Sequence of chain 1.A:
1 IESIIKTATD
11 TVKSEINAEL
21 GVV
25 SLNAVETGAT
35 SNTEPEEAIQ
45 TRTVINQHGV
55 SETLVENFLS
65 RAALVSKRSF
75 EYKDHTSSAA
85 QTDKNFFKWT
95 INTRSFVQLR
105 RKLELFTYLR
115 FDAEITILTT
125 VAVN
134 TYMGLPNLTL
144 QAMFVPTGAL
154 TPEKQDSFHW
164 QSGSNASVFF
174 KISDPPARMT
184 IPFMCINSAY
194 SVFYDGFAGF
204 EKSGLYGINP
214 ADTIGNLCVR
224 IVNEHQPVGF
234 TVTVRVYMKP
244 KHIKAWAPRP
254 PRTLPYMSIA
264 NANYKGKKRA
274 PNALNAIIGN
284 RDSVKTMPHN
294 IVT

A small-molecule ligand and the protein it binds are described below.
Small molecule (SMILES): CC(=O)N[C@@H]1[C@@H](O)[C@H](O[C@@H]2O[C@H](CO[C@]3(C(=O)O)C[C@H](O)[C@@H](NC(C)=O)[C@H]([C@H](O)[C@H](O)CO)O3)[C@H](O)[C@H](O)[C@H]2O)[C@@H](CO)O[C@H]1O

Sequence of chain 1.B:
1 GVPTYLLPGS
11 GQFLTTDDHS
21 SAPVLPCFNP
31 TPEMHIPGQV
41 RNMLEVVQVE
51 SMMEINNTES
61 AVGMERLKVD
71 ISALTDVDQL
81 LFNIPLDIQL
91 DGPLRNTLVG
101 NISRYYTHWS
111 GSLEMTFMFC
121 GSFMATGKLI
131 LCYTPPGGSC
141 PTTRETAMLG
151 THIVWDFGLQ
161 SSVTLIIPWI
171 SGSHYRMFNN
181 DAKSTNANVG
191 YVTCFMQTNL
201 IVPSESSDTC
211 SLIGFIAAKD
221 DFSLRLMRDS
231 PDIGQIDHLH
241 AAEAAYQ

Binding-site contacts:
Ligand atom C8 contacts residue ASN180 of chain 1.B at 3.0 Å.
Ligand atom C11 contacts residue PRO231 of chain 1.B at 3.5 Å (hydrophobic).
Ligand atom N5 contacts residue PRO231 of chain 1.B at 2.6 Å (h-bond).
Ligand atom O6 contacts residue ASP91 of chain 1.B at 3.2 Å.
Ligand atom C7 contacts residue ASN180 of chain 1.B at 3.5 Å.
Ligand atom O1B contacts residue ASP91 of chain 1.B at 3.8 Å.
Ligand atom C5 contacts residue PRO231 of chain 1.B at 3.4 Å (hydrophobic).
Ligand atom C4 contacts residue PRO231 of chain 1.B at 3.4 Å (hydrophobic).
Ligand atom C10 contacts residue ASP232 of chain 1.B at 3.6 Å.
Ligand atom C11 contacts residue ASP232 of chain 1.B at 3.4 Å.
Ligand atom C4 contacts residue ARG104 of chain 1.B at 3.7 Å.
Ligand atom C4 contacts residue ASP232 of chain 1.B at 3.5 Å.
Ligand atom C3 contacts residue ARG95 of chain 1.B at 3.8 Å.
Ligand atom N5 contacts residue ASN275 of chain 1.A at 3.5 Å (h-bond).
Ligand atom O3 contacts residue GLY282 of chain 1.A at 3.3 Å.
Ligand atom C1 contacts residue ARG104 of chain 1.B at 3.4 Å.
Ligand atom O4 contacts residue PRO231 of chain 1.B at 3.8 Å.
Ligand atom C4 contacts residue PRO274 of chain 1.A at 3.8 Å (hydrophobic).
Ligand atom C5 contacts residue ASN275 of chain 1.A at 3.5 Å.
Ligand atom O4 contacts residue ARG95 of chain 1.B at 3.3 Å (salt-bridge).
Ligand atom O4 contacts residue ASN275 of chain 1.A at 2.8 Å (h-bond).
Ligand atom O1B contacts residue ARG104 of chain 1.B at 2.4 Å (salt-bridge).
Ligand atom C10 contacts residue LYS270 of chain 1.A at 3.6 Å.
Ligand atom C11 contacts residue ILE233 of chain 1.B at 3.5 Å (hydrophobic).
Ligand atom O7 contacts residue ASN180 of chain 1.B at 3.2 Å (h-bond).
Ligand atom O10 contacts residue ASN275 of chain 1.A at 2.7 Å (h-bond).
Ligand atom O10 contacts residue LYS270 of chain 1.A at 3.0 Å (salt-bridge).
Ligand atom O4 contacts residue ASP232 of chain 1.B at 2.9 Å (salt-bridge).
Ligand atom C4 contacts residue ASP91 of chain 1.B at 3.4 Å.
Ligand atom C11 contacts residue GLY234 of chain 1.B at 3.7 Å.
Ligand atom C10 contacts residue PRO231 of chain 1.B at 3.5 Å (hydrophobic).
Ligand atom O4 contacts residue ASP91 of chain 1.B at 2.4 Å (salt-bridge).
Ligand atom O6 contacts residue PRO274 of chain 1.A at 3.8 Å.
Ligand atom C4 contacts residue ASN275 of chain 1.A at 3.7 Å.
Ligand atom C3 contacts residue ARG104 of chain 1.B at 3.8 Å.
Ligand atom O7 contacts residue PRO274 of chain 1.A at 3.5 Å.
Ligand atom O7 contacts residue LYS270 of chain 1.A at 3.4 Å (salt-bridge).
Ligand atom O3 contacts residue PRO274 of chain 1.A at 3.6 Å.
Ligand atom C10 contacts residue ASN275 of chain 1.A at 3.2 Å.
Ligand atom C3 contacts residue PRO274 of chain 1.A at 3.7 Å (hydrophobic).